Binding-site contacts:
Ligand atom CB contacts residue PHE267 of chain 1.A at 4.5 Å (hydrophobic).
Ligand atom CB contacts residue VAL82 of chain 1.A at 3.9 Å (hydrophobic).
Ligand atom C contacts residue SER425 of chain 1.A at 3.7 Å.
Ligand atom CG contacts residue PHE267 of chain 1.A at 4.3 Å (hydrophobic).
Ligand atom CA contacts residue GLN81 of chain 1.A at 4.4 Å.
Ligand atom CA contacts residue SER425 of chain 1.A at 4.0 Å.
Ligand atom CD contacts residue LEU423 of chain 1.A at 4.2 Å (hydrophobic).
Ligand atom C contacts residue LYS86 of chain 1.A at 3.4 Å.
Ligand atom CA contacts residue PHE267 of chain 1.A at 3.4 Å (hydrophobic).
Ligand atom C contacts residue VAL82 of chain 1.A at 3.8 Å (hydrophobic).
Ligand atom NE contacts residue NAP1 of chain 1.F at 3.9 Å.
Ligand atom CA contacts residue VAL82 of chain 1.A at 4.5 Å (hydrophobic).
Ligand atom CG contacts residue THR293 of chain 1.A at 4.0 Å.
Ligand atom NE contacts residue THR293 of chain 1.A at 4.0 Å.
Ligand atom CB contacts residue GLN81 of chain 1.A at 3.6 Å.
Ligand atom O contacts residue LYS86 of chain 1.A at 3.3 Å (salt-bridge).
Ligand atom CG contacts residue GLN81 of chain 1.A at 3.7 Å.
Ligand atom C contacts residue ASN264 of chain 1.A at 3.8 Å.
Ligand atom OXT contacts residue SER425 of chain 1.A at 2.7 Å (h-bond).
Ligand atom N contacts residue ASN264 of chain 1.A at 2.7 Å (h-bond).
Ligand atom NE contacts residue LEU423 of chain 1.A at 4.5 Å.
Ligand atom O contacts residue PHE267 of chain 1.A at 4.5 Å.
Ligand atom CD contacts residue GLN81 of chain 1.A at 3.5 Å.
Ligand atom CD contacts residue FDA1 of chain 1.E at 3.8 Å.
Ligand atom CB contacts residue SER425 of chain 1.A at 3.8 Å.
Ligand atom N contacts residue PHE267 of chain 1.A at 3.7 Å.
Ligand atom CB contacts residue FDA1 of chain 1.E at 4.4 Å.
Ligand atom N contacts residue GLN81 of chain 1.A at 4.3 Å.
Ligand atom OXT contacts residue VAL82 of chain 1.A at 3.6 Å.
Ligand atom OXT contacts residue LYS86 of chain 1.A at 2.8 Å (salt-bridge).
Ligand atom CG contacts residue LEU423 of chain 1.A at 4.2 Å (hydrophobic).
Ligand atom O contacts residue ASN264 of chain 1.A at 3.0 Å (h-bond).
Ligand atom O contacts residue VAL82 of chain 1.A at 4.0 Å.
Ligand atom OXT contacts residue PHE267 of chain 1.A at 3.4 Å.
Ligand atom N contacts residue ASN259 of chain 1.A at 3.8 Å.
Ligand atom CD contacts residue ASN294 of chain 1.A at 3.9 Å.
Ligand atom NE contacts residue ASN294 of chain 1.A at 2.8 Å (h-bond).
Ligand atom C contacts residue PHE267 of chain 1.A at 3.7 Å (hydrophobic).
Ligand atom CA contacts residue ASN264 of chain 1.A at 3.6 Å.
Ligand atom NE contacts residue GLN81 of chain 1.A at 3.7 Å.

Sequence of chain 1.A:
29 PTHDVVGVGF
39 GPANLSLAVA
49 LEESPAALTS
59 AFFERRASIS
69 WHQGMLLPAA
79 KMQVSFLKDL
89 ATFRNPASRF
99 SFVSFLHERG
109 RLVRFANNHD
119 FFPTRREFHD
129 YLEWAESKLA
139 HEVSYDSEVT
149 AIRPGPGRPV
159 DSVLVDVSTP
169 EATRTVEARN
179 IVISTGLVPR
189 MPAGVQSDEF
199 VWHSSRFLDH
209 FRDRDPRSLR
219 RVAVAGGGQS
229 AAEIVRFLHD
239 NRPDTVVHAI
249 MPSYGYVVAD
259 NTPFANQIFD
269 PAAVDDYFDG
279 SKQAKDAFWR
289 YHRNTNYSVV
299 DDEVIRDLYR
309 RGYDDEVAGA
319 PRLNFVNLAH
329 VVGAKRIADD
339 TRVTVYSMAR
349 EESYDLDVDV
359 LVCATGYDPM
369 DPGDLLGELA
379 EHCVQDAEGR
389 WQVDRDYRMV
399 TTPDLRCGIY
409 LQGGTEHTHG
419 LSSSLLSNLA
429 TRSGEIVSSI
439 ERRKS

The protein below binds the small molecule below.
Small molecule (SMILES): NCCC[C@H](N)C(=O)O